Sequence of chain 1.A:
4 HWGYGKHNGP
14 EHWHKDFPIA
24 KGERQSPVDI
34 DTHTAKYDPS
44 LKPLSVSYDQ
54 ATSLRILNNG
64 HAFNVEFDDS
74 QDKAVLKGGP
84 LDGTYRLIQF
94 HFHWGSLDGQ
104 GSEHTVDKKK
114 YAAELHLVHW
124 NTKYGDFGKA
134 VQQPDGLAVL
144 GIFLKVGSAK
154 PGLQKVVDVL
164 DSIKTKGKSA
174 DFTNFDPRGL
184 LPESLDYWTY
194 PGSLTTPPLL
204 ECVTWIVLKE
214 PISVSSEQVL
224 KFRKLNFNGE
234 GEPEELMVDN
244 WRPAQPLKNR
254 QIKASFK

Binding-site contacts:
Ligand atom F13 contacts residue GLN92 of chain 1.A at 3.5 Å.
Ligand atom C6 contacts residue LEU197 of chain 1.A at 3.5 Å (hydrophobic).
Ligand atom F11 contacts residue THR198 of chain 1.A at 3.1 Å.
Ligand atom F13 contacts residue VAL121 of chain 1.A at 2.9 Å.
Ligand atom N4 contacts residue HIS96 of chain 1.A at 3.3 Å (h-bond).
Ligand atom N4 contacts residue HIS119 of chain 1.A at 3.3 Å (h-bond).
Ligand atom O3 contacts residue HIS119 of chain 1.A at 3.4 Å (h-bond).
Ligand atom F12 contacts residue LEU197 of chain 1.A at 3.4 Å.
Ligand atom C6 contacts residue THR199 of chain 1.A at 3.2 Å.
Ligand atom F11 contacts residue LEU197 of chain 1.A at 3.3 Å.
Ligand atom O16 contacts residue PRO201 of chain 1.A at 3.3 Å.
Ligand atom C25 contacts residue GLN92 of chain 1.A at 2.9 Å.
Ligand atom F12 contacts residue PRO200 of chain 1.A at 3.3 Å.
Ligand atom C23 contacts residue GLN92 of chain 1.A at 3.3 Å.
Ligand atom C7 contacts residue THR199 of chain 1.A at 3.1 Å.
Ligand atom O2 contacts residue THR198 of chain 1.A at 2.9 Å (h-bond).
Ligand atom N4 contacts residue THR198 of chain 1.A at 3.0 Å (h-bond).
Ligand atom N4 contacts residue HIS94 of chain 1.A at 3.1 Å (h-bond).
Ligand atom C7 contacts residue LEU197 of chain 1.A at 3.6 Å (hydrophobic).
Ligand atom C27 contacts residue ASN62 of chain 1.A at 3.6 Å.
Ligand atom C21 contacts residue GLN92 of chain 1.A at 2.2 Å.
Ligand atom C28 contacts residue ASN67 of chain 1.A at 3.0 Å.
Ligand atom S1 contacts residue ZN1 of chain 1.B at 3.1 Å.
Ligand atom O3 contacts residue ZN1 of chain 1.B at 3.1 Å.
Ligand atom C25 contacts residue PHE130 of chain 1.A at 3.4 Å (hydrophobic).
Ligand atom F11 contacts residue THR199 of chain 1.A at 2.6 Å.
Ligand atom C26 contacts residue GLN92 of chain 1.A at 2.8 Å.
Ligand atom C5 contacts residue LEU197 of chain 1.A at 3.6 Å (hydrophobic).
Ligand atom C22 contacts residue GLN92 of chain 1.A at 2.4 Å.
Ligand atom O15 contacts residue PHE130 of chain 1.A at 3.0 Å.
Ligand atom O3 contacts residue HIS94 of chain 1.A at 3.5 Å.
Ligand atom O16 contacts residue LEU197 of chain 1.A at 3.2 Å.
Ligand atom F12 contacts residue THR199 of chain 1.A at 2.5 Å.
Ligand atom C27 contacts residue ASN67 of chain 1.A at 3.0 Å.
Ligand atom O2 contacts residue LEU197 of chain 1.A at 3.3 Å.
Ligand atom C29 contacts residue ASN67 of chain 1.A at 3.6 Å.
Ligand atom C26 contacts residue ASN67 of chain 1.A at 3.5 Å.
Ligand atom N4 contacts residue ZN1 of chain 1.B at 1.9 Å.
Ligand atom N20 contacts residue GLN92 of chain 1.A at 3.3 Å (h-bond).
Ligand atom N20 contacts residue PHE130 of chain 1.A at 3.1 Å.

A small-molecule ligand and the protein it binds are described below.
Small molecule (SMILES): NS(=O)(=O)c1c(F)c(F)c(S(=O)(=O)CCO)c(N[C@H]2CCc3ccccc32)c1F